A small-molecule ligand and the protein it binds are described below.
Small molecule (SMILES): CC(=O)N[C@@H]1[C@@H](O)[C@H](O)[C@@H](CO)O[C@H]1O

Binding-site contacts:
Ligand atom C3 contacts residue ASN126 of chain 1.F at 3.8 Å.
Ligand atom C7 contacts residue LYS122 of chain 1.F at 4.2 Å.
Ligand atom C2 contacts residue ASN126 of chain 1.F at 2.5 Å.
Ligand atom N2 contacts residue ASN126 of chain 1.F at 3.0 Å (h-bond).
Ligand atom C5 contacts residue ASN126 of chain 1.F at 3.6 Å.
Ligand atom N2 contacts residue ASP125 of chain 1.F at 3.0 Å (salt-bridge).
Ligand atom C8 contacts residue ASP125 of chain 1.F at 1.4 Å.
Ligand atom C8 contacts residue LYS122 of chain 1.F at 3.4 Å.
Ligand atom O5 contacts residue ASN126 of chain 1.F at 2.3 Å (h-bond).
Ligand atom C2 contacts residue ASP125 of chain 1.F at 4.4 Å.
Ligand atom C4 contacts residue ASN126 of chain 1.F at 4.2 Å.
Ligand atom O7 contacts residue ASP125 of chain 1.F at 3.6 Å.
Ligand atom C1 contacts residue ASN126 of chain 1.F at 1.4 Å.
Ligand atom C7 contacts residue ASP125 of chain 1.F at 2.6 Å.
Ligand atom C7 contacts residue ASN126 of chain 1.F at 4.0 Å.
Ligand atom O6 contacts residue ASN126 of chain 1.F at 4.5 Å.
Ligand atom O7 contacts residue LYS122 of chain 1.F at 4.2 Å.

Sequence of chain 1.F:
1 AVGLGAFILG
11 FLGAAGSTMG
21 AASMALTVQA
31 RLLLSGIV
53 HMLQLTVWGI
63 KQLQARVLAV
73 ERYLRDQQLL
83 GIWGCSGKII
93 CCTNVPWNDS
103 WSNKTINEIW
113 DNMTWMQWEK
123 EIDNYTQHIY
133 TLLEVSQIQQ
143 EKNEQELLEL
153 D